Sequence of chain 1.C:
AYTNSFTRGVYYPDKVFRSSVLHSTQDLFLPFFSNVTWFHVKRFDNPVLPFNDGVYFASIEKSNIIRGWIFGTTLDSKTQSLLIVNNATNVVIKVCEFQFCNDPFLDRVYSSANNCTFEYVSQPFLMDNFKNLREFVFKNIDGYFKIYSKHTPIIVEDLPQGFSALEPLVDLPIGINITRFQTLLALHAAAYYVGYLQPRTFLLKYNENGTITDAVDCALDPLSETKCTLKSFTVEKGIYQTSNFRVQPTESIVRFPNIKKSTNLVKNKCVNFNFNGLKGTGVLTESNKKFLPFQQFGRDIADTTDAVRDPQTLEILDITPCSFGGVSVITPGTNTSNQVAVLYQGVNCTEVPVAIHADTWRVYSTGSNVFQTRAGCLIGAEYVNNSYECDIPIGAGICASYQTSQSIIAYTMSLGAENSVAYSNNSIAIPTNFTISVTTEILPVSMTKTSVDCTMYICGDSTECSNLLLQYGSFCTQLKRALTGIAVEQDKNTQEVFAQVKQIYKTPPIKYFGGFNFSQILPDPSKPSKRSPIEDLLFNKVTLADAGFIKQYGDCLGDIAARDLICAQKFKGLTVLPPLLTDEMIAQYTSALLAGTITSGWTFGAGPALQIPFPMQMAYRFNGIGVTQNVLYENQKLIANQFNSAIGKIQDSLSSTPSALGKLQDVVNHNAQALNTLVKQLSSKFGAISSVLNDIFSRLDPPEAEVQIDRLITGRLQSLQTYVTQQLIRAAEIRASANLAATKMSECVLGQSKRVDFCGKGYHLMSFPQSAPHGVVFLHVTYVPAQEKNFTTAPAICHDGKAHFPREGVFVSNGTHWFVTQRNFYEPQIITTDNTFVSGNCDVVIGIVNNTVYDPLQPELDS

This protein binds this small molecule.
Small molecule (SMILES): CC(=O)N[C@@H]1[C@@H](O)[C@H](O)[C@@H](CO)O[C@H]1O

Binding-site contacts:
Ligand atom O6 contacts residue LEU919 of chain 1.C at 4.5 Å.
Ligand atom O7 contacts residue ASN714 of chain 1.C at 3.3 Å (h-bond).
Ligand atom C5 contacts residue LEU919 of chain 1.C at 4.4 Å (hydrophobic).
Ligand atom C1 contacts residue LEU919 of chain 1.C at 4.5 Å (hydrophobic).
Ligand atom O5 contacts residue GLN1068 of chain 1.C at 4.1 Å.
Ligand atom O7 contacts residue GLN1068 of chain 1.C at 3.8 Å.
Ligand atom C4 contacts residue ASN714 of chain 1.C at 4.2 Å.
Ligand atom C7 contacts residue ASN714 of chain 1.C at 3.3 Å.
Ligand atom N2 contacts residue ASN714 of chain 1.C at 2.9 Å (h-bond).
Ligand atom C8 contacts residue ASN714 of chain 1.C at 4.4 Å.
Ligand atom C1 contacts residue ASN714 of chain 1.C at 1.4 Å.
Ligand atom O6 contacts residue GLN923 of chain 1.C at 4.1 Å.
Ligand atom O4 contacts residue LEU919 of chain 1.C at 4.4 Å.
Ligand atom C2 contacts residue ASN714 of chain 1.C at 2.4 Å.
Ligand atom C5 contacts residue ASN714 of chain 1.C at 3.7 Å.
Ligand atom C1 contacts residue GLN1068 of chain 1.C at 4.4 Å.
Ligand atom O5 contacts residue ASN714 of chain 1.C at 2.4 Å (h-bond).
Ligand atom C3 contacts residue ASN714 of chain 1.C at 3.8 Å.